A protein and the small-molecule ligand that binds it are described below.
Small molecule (SMILES): CC(=O)N[C@H]1[C@H](O[C@H]2[C@H](O)[C@@H](NC(C)=O)CO[C@@H]2CO)O[C@H](CO)[C@@H](O)[C@@H]1O

Binding-site contacts:
Ligand atom C4 contacts residue ASN394 of chain 1.D at 4.1 Å.
Ligand atom C7 contacts residue THR396 of chain 1.D at 4.1 Å.
Ligand atom O7 contacts residue ILE395 of chain 1.D at 4.1 Å.
Ligand atom C7 contacts residue ASN394 of chain 1.D at 3.8 Å.
Ligand atom C6 contacts residue GLU201 of chain 1.E at 3.4 Å.
Ligand atom C5 contacts residue ASN394 of chain 1.D at 3.6 Å.
Ligand atom C7 contacts residue ARG348 of chain 1.D at 4.2 Å.
Ligand atom C2 contacts residue ASN394 of chain 1.D at 2.4 Å.
Ligand atom C2 contacts residue LYS349 of chain 1.D at 3.9 Å.
Ligand atom C3 contacts residue ASN394 of chain 1.D at 3.8 Å.
Ligand atom O5 contacts residue GLU201 of chain 1.E at 3.0 Å (salt-bridge).
Ligand atom O7 contacts residue LYS349 of chain 1.D at 3.0 Å (salt-bridge).
Ligand atom C8 contacts residue THR396 of chain 1.D at 4.5 Å.
Ligand atom C7 contacts residue LYS349 of chain 1.D at 3.8 Å.
Ligand atom O6 contacts residue GLN199 of chain 1.E at 4.3 Å.
Ligand atom O6 contacts residue GLU201 of chain 1.E at 3.8 Å.
Ligand atom C8 contacts residue LYS349 of chain 1.D at 3.5 Å.
Ligand atom C8 contacts residue LYS347 of chain 1.D at 4.0 Å.
Ligand atom C8 contacts residue ILE395 of chain 1.D at 4.1 Å (hydrophobic).
Ligand atom C7 contacts residue ILE395 of chain 1.D at 4.4 Å (hydrophobic).
Ligand atom N2 contacts residue ASN394 of chain 1.D at 3.0 Å (h-bond).
Ligand atom O7 contacts residue THR396 of chain 1.D at 3.1 Å (h-bond).
Ligand atom O5 contacts residue ASN394 of chain 1.D at 2.3 Å (h-bond).
Ligand atom C8 contacts residue ARG348 of chain 1.D at 3.2 Å.
Ligand atom O7 contacts residue ASN394 of chain 1.D at 4.0 Å.
Ligand atom C1 contacts residue ASN394 of chain 1.D at 1.4 Å.
Ligand atom N2 contacts residue LYS349 of chain 1.D at 3.5 Å.
Ligand atom C5 contacts residue GLU201 of chain 1.E at 3.6 Å.
Ligand atom C1 contacts residue GLU201 of chain 1.E at 3.9 Å.

Sequence of chain 1.D:
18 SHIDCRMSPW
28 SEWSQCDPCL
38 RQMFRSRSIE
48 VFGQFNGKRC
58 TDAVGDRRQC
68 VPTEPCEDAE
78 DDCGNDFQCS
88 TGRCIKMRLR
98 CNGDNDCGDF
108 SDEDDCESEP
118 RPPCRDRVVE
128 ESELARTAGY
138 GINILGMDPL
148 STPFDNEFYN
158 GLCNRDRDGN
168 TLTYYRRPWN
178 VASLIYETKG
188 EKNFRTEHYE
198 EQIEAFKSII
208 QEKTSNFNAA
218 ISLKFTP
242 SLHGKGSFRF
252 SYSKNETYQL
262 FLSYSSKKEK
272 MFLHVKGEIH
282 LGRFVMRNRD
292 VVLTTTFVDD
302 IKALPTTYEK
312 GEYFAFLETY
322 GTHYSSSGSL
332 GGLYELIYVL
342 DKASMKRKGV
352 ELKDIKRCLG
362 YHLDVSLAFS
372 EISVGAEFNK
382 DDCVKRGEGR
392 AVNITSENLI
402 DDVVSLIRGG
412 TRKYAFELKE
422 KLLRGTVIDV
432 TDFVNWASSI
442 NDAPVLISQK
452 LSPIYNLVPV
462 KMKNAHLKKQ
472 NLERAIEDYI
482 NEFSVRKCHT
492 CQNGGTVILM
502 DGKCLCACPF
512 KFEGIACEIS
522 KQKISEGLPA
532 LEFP

Sequence of chain 1.E:
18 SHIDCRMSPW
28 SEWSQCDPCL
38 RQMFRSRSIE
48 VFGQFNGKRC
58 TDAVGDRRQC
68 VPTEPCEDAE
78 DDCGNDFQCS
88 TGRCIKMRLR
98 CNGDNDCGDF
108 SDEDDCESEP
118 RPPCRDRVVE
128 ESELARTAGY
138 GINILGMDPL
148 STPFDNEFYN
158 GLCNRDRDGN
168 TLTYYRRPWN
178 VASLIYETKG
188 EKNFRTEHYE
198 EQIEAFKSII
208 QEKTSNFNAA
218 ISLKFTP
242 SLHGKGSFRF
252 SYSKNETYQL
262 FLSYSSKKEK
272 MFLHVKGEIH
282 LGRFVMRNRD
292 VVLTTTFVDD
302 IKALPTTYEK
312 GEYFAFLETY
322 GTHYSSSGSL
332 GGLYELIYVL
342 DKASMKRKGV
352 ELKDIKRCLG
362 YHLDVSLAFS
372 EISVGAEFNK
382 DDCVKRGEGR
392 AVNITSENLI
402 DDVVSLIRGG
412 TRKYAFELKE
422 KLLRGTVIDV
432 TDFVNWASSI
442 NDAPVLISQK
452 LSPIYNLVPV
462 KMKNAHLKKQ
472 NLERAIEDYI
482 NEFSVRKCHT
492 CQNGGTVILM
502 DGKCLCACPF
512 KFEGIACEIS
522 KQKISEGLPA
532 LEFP